Binding-site contacts:
Ligand atom C1 contacts residue TRP378 of chain 1.A at 4.5 Å (hydrophobic).
Ligand atom C2 contacts residue TRP378 of chain 1.A at 4.1 Å (hydrophobic).
Ligand atom C11 contacts residue TRP373 of chain 1.A at 3.8 Å (hydrophobic).
Ligand atom C9 contacts residue TRP373 of chain 1.A at 4.4 Å (hydrophobic).
Ligand atom C8 contacts residue TRP378 of chain 1.A at 4.5 Å (hydrophobic).
Ligand atom C9 contacts residue TRP378 of chain 1.A at 4.0 Å (hydrophobic).
Ligand atom O6 contacts residue TRP373 of chain 1.A at 4.0 Å.
Ligand atom C25 contacts residue TRP378 of chain 1.A at 4.3 Å (hydrophobic).
Ligand atom O7 contacts residue TRP378 of chain 1.A at 3.7 Å.
Ligand atom C6 contacts residue TRP378 of chain 1.A at 3.5 Å (hydrophobic).
Ligand atom O61 contacts residue TRP373 of chain 1.A at 3.5 Å.
Ligand atom O2 contacts residue TRP378 of chain 1.A at 4.2 Å.
Ligand atom C4 contacts residue TRP378 of chain 1.A at 3.9 Å (hydrophobic).
Ligand atom C7 contacts residue TRP378 of chain 1.A at 4.3 Å (hydrophobic).
Ligand atom O16 contacts residue TRP378 of chain 1.A at 3.9 Å.
Ligand atom C57 contacts residue TRP373 of chain 1.A at 4.0 Å (hydrophobic).
Ligand atom O5 contacts residue TRP378 of chain 1.A at 4.0 Å.
Ligand atom C22 contacts residue TRP378 of chain 1.A at 4.0 Å (hydrophobic).
Ligand atom O49 contacts residue TRP378 of chain 1.A at 4.2 Å.

Sequence of chain 1.A:
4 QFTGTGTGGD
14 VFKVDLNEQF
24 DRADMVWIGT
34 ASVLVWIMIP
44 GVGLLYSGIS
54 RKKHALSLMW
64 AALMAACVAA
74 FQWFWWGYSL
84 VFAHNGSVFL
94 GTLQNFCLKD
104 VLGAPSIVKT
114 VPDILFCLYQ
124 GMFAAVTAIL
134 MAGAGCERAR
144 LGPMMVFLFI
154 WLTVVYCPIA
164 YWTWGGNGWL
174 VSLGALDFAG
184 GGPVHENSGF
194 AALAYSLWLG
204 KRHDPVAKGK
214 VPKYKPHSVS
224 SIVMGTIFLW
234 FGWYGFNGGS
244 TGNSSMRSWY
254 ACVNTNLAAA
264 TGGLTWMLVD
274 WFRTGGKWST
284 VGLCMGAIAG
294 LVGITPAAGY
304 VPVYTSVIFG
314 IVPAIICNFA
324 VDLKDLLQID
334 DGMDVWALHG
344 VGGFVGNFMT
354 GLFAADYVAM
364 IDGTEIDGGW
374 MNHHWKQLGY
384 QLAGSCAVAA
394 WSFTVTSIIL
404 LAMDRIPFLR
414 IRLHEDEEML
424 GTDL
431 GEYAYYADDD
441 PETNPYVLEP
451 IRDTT

This small molecule binds to this protein.
Small molecule (SMILES): CCCCCCCCCCO[C@@H]1O[C@H](CO)[C@@H](O[C@H]2O[C@H](CO)[C@@H](O)[C@H](O)[C@H]2O)[C@H](O)[C@H]1O